Binding-site contacts:
Ligand atom O4P contacts residue SER48 of chain 1.B at 3.5 Å (h-bond).
Ligand atom N7 contacts residue MET255 of chain 1.B at 3.4 Å (h-bond).
Ligand atom N6 contacts residue MET231 of chain 1.B at 3.4 Å (h-bond).
Ligand atom O3' contacts residue ARG129 of chain 1.B at 3.1 Å (salt-bridge).
Ligand atom C5' contacts residue LYS47 of chain 1.B at 3.6 Å.
Ligand atom O5P contacts residue THR51 of chain 1.B at 2.8 Å (h-bond).
Ligand atom O5' contacts residue LYS47 of chain 1.B at 3.4 Å.
Ligand atom O6P contacts residue PHE254 of chain 1.B at 3.2 Å.
Ligand atom O6P contacts residue LYS47 of chain 1.B at 3.6 Å.
Ligand atom OS2 contacts residue LYS47 of chain 1.B at 3.0 Å (salt-bridge).
Ligand atom O2' contacts residue PHE228 of chain 1.B at 3.4 Å.
Ligand atom O5P contacts residue THR50 of chain 1.B at 3.2 Å (h-bond).
Ligand atom O3P contacts residue ARG129 of chain 1.B at 2.9 Å (salt-bridge).
Ligand atom C2 contacts residue TRP52 of chain 1.B at 3.5 Å (hydrophobic).
Ligand atom N6 contacts residue THR226 of chain 1.B at 2.8 Å (h-bond).
Ligand atom O2P contacts residue LYS257 of chain 1.B at 2.8 Å (salt-bridge).
Ligand atom O2P contacts residue GLY258 of chain 1.B at 2.9 Å (h-bond).
Ligand atom OS1 contacts residue PHE254 of chain 1.B at 3.5 Å.
Ligand atom P2 contacts residue THR50 of chain 1.B at 3.5 Å.
Ligand atom O5' contacts residue GLY49 of chain 1.B at 3.4 Å (h-bond).
Ligand atom O4P contacts residue LYS47 of chain 1.B at 3.5 Å.
Ligand atom N3 contacts residue GLY258 of chain 1.B at 3.3 Å.
Ligand atom O2' contacts residue GLY258 of chain 1.B at 3.4 Å (h-bond).
Ligand atom O1P contacts residue SER137 of chain 1.B at 2.8 Å (h-bond).
Ligand atom OS3 contacts residue LYS105 of chain 1.B at 3.2 Å (salt-bridge).
Ligand atom O2P contacts residue ARG256 of chain 1.B at 3.3 Å.
Ligand atom O4P contacts residue GLY49 of chain 1.B at 3.2 Å (h-bond).
Ligand atom O3P contacts residue ARG256 of chain 1.B at 3.2 Å (salt-bridge).
Ligand atom N1 contacts residue TRP52 of chain 1.B at 3.5 Å.
Ligand atom O4P contacts residue THR50 of chain 1.B at 2.7 Å (h-bond).
Ligand atom C8 contacts residue MET255 of chain 1.B at 3.4 Å (hydrophobic).
Ligand atom O1P contacts residue ARG256 of chain 1.B at 2.9 Å (salt-bridge).
Ligand atom C2 contacts residue TYR192 of chain 1.B at 3.4 Å (hydrophobic).
Ligand atom O3' contacts residue SER137 of chain 1.B at 3.5 Å (h-bond).
Ligand atom OS3 contacts residue THR50 of chain 1.B at 3.5 Å.
Ligand atom N7 contacts residue TRP52 of chain 1.B at 3.6 Å.
Ligand atom N6 contacts residue TRP52 of chain 1.B at 3.3 Å.
Ligand atom OS2 contacts residue HIS107 of chain 1.B at 3.2 Å.
Ligand atom C6 contacts residue TRP52 of chain 1.B at 3.4 Å (hydrophobic).
Ligand atom N3 contacts residue TYR192 of chain 1.B at 2.8 Å (h-bond).

This small molecule binds to this protein.
Small molecule (SMILES): Nc1ncnc2c1ncn2[C@@H]1O[C@H](CO[P](=O)(O)OS(=O)(=O)O)[C@@H](OP(=O)(O)O)[C@H]1O

Sequence of chain 1.B:
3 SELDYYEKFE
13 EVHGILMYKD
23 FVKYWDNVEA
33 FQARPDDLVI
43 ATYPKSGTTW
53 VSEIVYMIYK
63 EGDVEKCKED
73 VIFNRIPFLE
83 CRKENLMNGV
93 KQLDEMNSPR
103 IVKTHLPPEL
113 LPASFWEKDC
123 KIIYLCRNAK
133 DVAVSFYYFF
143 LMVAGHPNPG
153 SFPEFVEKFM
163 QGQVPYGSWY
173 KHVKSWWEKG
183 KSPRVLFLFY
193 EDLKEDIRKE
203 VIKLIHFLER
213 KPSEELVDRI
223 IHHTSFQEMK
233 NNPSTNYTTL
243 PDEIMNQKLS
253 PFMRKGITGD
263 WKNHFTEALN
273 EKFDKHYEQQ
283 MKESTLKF